Binding-site contacts:
Ligand atom C3 contacts residue ASP154 of chain 1.C at 3.9 Å.
Ligand atom C5 contacts residue ASP154 of chain 1.C at 3.9 Å.
Ligand atom C7 contacts residue ASN185 of chain 1.C at 3.7 Å.
Ligand atom C5 contacts residue SER156 of chain 1.C at 4.2 Å.
Ligand atom O5 contacts residue GLY158 of chain 1.C at 3.4 Å.
Ligand atom C3 contacts residue ASN185 of chain 1.C at 3.8 Å.
Ligand atom C8 contacts residue ARG159 of chain 1.C at 3.9 Å.
Ligand atom C5 contacts residue GLY158 of chain 1.C at 3.9 Å.
Ligand atom O5 contacts residue ASN185 of chain 1.C at 2.3 Å (h-bond).
Ligand atom C7 contacts residue ILE222 of chain 1.C at 4.1 Å (hydrophobic).
Ligand atom C8 contacts residue ILE222 of chain 1.C at 3.1 Å (hydrophobic).
Ligand atom C4 contacts residue ASN185 of chain 1.C at 4.2 Å.
Ligand atom C1 contacts residue ILE222 of chain 1.C at 4.4 Å (hydrophobic).
Ligand atom C6 contacts residue GLY158 of chain 1.C at 3.5 Å.
Ligand atom N2 contacts residue ASP154 of chain 1.C at 4.2 Å.
Ligand atom C7 contacts residue SER156 of chain 1.C at 4.1 Å.
Ligand atom C6 contacts residue SER156 of chain 1.C at 4.0 Å.
Ligand atom O6 contacts residue GLY158 of chain 1.C at 3.8 Å.
Ligand atom N2 contacts residue ARG159 of chain 1.C at 4.5 Å.
Ligand atom C2 contacts residue ASN185 of chain 1.C at 2.5 Å.
Ligand atom O7 contacts residue ASN185 of chain 1.C at 3.9 Å.
Ligand atom C1 contacts residue ASP154 of chain 1.C at 4.1 Å.
Ligand atom O5 contacts residue ASP154 of chain 1.C at 4.5 Å.
Ligand atom O6 contacts residue ASN160 of chain 1.C at 3.8 Å.
Ligand atom O7 contacts residue SER156 of chain 1.C at 4.2 Å.
Ligand atom C6 contacts residue ARG159 of chain 1.C at 3.2 Å.
Ligand atom C5 contacts residue ASN185 of chain 1.C at 3.6 Å.
Ligand atom C1 contacts residue ASN185 of chain 1.C at 1.4 Å.
Ligand atom C1 contacts residue GLY158 of chain 1.C at 4.2 Å.
Ligand atom O6 contacts residue ARG159 of chain 1.C at 3.4 Å (salt-bridge).
Ligand atom N2 contacts residue ASN185 of chain 1.C at 3.0 Å (h-bond).
Ligand atom C2 contacts residue ASP154 of chain 1.C at 4.4 Å.
Ligand atom N2 contacts residue ILE222 of chain 1.C at 3.9 Å.
Ligand atom C8 contacts residue SER156 of chain 1.C at 3.5 Å.

The protein below binds the small molecule below.
Small molecule (SMILES): CC(=O)N[C@H]1[C@H](O[C@H]2[C@H](O)[C@@H](NC(C)=O)CO[C@@H]2CO)O[C@H](CO)[C@@H](O)[C@@H]1O

Sequence of chain 1.C:
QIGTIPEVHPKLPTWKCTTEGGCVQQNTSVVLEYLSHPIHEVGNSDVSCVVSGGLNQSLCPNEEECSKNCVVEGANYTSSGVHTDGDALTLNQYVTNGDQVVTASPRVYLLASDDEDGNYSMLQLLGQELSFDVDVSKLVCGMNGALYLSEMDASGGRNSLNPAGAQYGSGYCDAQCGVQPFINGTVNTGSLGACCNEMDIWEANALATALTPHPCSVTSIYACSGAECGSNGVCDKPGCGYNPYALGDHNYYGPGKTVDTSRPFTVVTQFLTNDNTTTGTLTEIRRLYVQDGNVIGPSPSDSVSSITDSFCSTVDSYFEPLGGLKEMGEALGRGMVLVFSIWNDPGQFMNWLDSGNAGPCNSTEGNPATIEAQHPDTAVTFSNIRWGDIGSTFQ